The protein below binds the small molecule below.
Small molecule (SMILES): CC(=O)N[C@H]1[C@H]([C@H](O)[C@H](O)CO)O[C@@](O[C@H](CO)[C@@H](O)[C@@H]2O[C@@H](C(=O)O)C[C@H](O)[C@H]2NC(C)=O)(C(=O)O)C[C@@H]1O

Binding-site contacts:
Ligand atom O1A contacts residue SER274 of chain 2.F at 3.8 Å.
Ligand atom C11 contacts residue PHE270 of chain 2.F at 3.9 Å (hydrophobic).
Ligand atom O8 contacts residue ASN272 of chain 2.F at 3.3 Å (h-bond).
Ligand atom C5 contacts residue ASN272 of chain 2.F at 4.2 Å.
Ligand atom C9 contacts residue LEU67 of chain 2.F at 3.4 Å (hydrophobic).
Ligand atom O7 contacts residue LEU62 of chain 2.F at 3.9 Å.
Ligand atom C6 contacts residue ASN272 of chain 2.F at 3.6 Å.
Ligand atom C8 contacts residue GLN278 of chain 2.F at 3.7 Å.
Ligand atom C11 contacts residue LEU62 of chain 2.F at 3.9 Å (hydrophobic).
Ligand atom O1B contacts residue ASN272 of chain 2.F at 3.4 Å (h-bond).
Ligand atom O9 contacts residue LYS68 of chain 2.F at 2.5 Å (salt-bridge).
Ligand atom C1 contacts residue LYS68 of chain 2.F at 4.2 Å.
Ligand atom O1B contacts residue LYS68 of chain 2.F at 3.0 Å (salt-bridge).
Ligand atom C7 contacts residue GLN278 of chain 2.F at 3.9 Å.
Ligand atom O1A contacts residue ASN272 of chain 2.F at 4.1 Å.
Ligand atom C11 contacts residue ASN272 of chain 2.F at 3.6 Å.
Ligand atom C6 contacts residue LYS68 of chain 2.F at 4.0 Å.
Ligand atom C9 contacts residue GLN278 of chain 2.F at 3.3 Å.
Ligand atom O8 contacts residue GLN278 of chain 2.F at 3.5 Å (h-bond).
Ligand atom O8 contacts residue LYS68 of chain 2.F at 3.1 Å.
Ligand atom O10 contacts residue LEU62 of chain 2.F at 3.2 Å.
Ligand atom C10 contacts residue GLN278 of chain 2.F at 4.1 Å.
Ligand atom C7 contacts residue ASN272 of chain 2.F at 4.2 Å.
Ligand atom C10 contacts residue ASN272 of chain 2.F at 3.9 Å.
Ligand atom O8 contacts residue THR276 of chain 2.F at 3.9 Å.
Ligand atom O9 contacts residue LEU67 of chain 2.F at 2.3 Å.
Ligand atom C10 contacts residue LEU62 of chain 2.F at 3.6 Å (hydrophobic).
Ligand atom O1A contacts residue THR276 of chain 2.F at 3.3 Å (h-bond).
Ligand atom C11 contacts residue GLN278 of chain 2.F at 3.5 Å.
Ligand atom C11 contacts residue THR276 of chain 2.F at 3.2 Å.
Ligand atom C1 contacts residue ASN272 of chain 2.F at 3.9 Å.
Ligand atom N5 contacts residue GLN278 of chain 2.F at 3.9 Å.
Ligand atom N5 contacts residue ASN272 of chain 2.F at 3.2 Å (h-bond).
Ligand atom C4 contacts residue ASN272 of chain 2.F at 4.2 Å.
Ligand atom C1 contacts residue THR276 of chain 2.F at 3.1 Å.
Ligand atom C8 contacts residue LYS68 of chain 2.F at 3.5 Å.
Ligand atom O1B contacts residue THR276 of chain 2.F at 2.4 Å (h-bond).
Ligand atom C11 contacts residue PHE65 of chain 2.F at 4.0 Å (hydrophobic).
Ligand atom O9 contacts residue GLN278 of chain 2.F at 4.1 Å.
Ligand atom C9 contacts residue LYS68 of chain 2.F at 3.6 Å.

Sequence of chain 2.F:
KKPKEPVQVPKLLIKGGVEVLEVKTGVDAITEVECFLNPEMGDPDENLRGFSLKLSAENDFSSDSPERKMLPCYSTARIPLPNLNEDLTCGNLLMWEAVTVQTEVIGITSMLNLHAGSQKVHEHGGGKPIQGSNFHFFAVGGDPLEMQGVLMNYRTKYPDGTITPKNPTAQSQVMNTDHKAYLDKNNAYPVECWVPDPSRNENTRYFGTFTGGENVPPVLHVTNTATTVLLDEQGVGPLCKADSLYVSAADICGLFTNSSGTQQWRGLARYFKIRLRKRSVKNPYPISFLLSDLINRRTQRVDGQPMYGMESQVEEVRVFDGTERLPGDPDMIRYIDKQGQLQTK